The protein below binds the small molecule below.
Small molecule (SMILES): CC(=O)N[C@H]1[C@H](O[C@H]2[C@H](O)[C@@H](NC(C)=O)CO[C@@H]2CO)O[C@H](CO)[C@@H](O)[C@@H]1O

Binding-site contacts:
Ligand atom C5 contacts residue ASN346 of chain 1.B at 3.6 Å.
Ligand atom O5 contacts residue ASN346 of chain 1.B at 2.4 Å (h-bond).
Ligand atom C2 contacts residue ASN335 of chain 1.B at 4.1 Å.
Ligand atom C8 contacts residue LYS337 of chain 1.B at 3.4 Å.
Ligand atom O6 contacts residue ASN346 of chain 1.B at 4.4 Å.
Ligand atom O6 contacts residue ASN335 of chain 1.B at 3.1 Å.
Ligand atom O7 contacts residue GLN328 of chain 1.B at 2.7 Å (h-bond).
Ligand atom C7 contacts residue GLN328 of chain 1.B at 3.6 Å.
Ligand atom C1 contacts residue ASN346 of chain 1.B at 1.4 Å.
Ligand atom C8 contacts residue ASN346 of chain 1.B at 4.5 Å.
Ligand atom C4 contacts residue ASN346 of chain 1.B at 4.1 Å.
Ligand atom C6 contacts residue ASN335 of chain 1.B at 4.4 Å.
Ligand atom C5 contacts residue ASN335 of chain 1.B at 4.4 Å.
Ligand atom C1 contacts residue ASN335 of chain 1.B at 3.8 Å.
Ligand atom C3 contacts residue ASN346 of chain 1.B at 3.7 Å.
Ligand atom C3 contacts residue ASN335 of chain 1.B at 4.4 Å.
Ligand atom C2 contacts residue ASN346 of chain 1.B at 2.3 Å.
Ligand atom C7 contacts residue LYS337 of chain 1.B at 3.7 Å.
Ligand atom C3 contacts residue GLN328 of chain 1.B at 4.0 Å.
Ligand atom O3 contacts residue ASN335 of chain 1.B at 4.1 Å.
Ligand atom O3 contacts residue GLN328 of chain 1.B at 3.2 Å (h-bond).
Ligand atom O7 contacts residue LYS337 of chain 1.B at 3.3 Å.
Ligand atom N2 contacts residue GLN328 of chain 1.B at 4.0 Å.
Ligand atom C2 contacts residue GLN328 of chain 1.B at 3.7 Å.
Ligand atom N2 contacts residue ASN346 of chain 1.B at 2.9 Å (h-bond).
Ligand atom C7 contacts residue ASN346 of chain 1.B at 3.4 Å.
Ligand atom C4 contacts residue ASN335 of chain 1.B at 4.1 Å.
Ligand atom O5 contacts residue ASN335 of chain 1.B at 3.5 Å (h-bond).
Ligand atom O7 contacts residue ASN346 of chain 1.B at 3.5 Å (h-bond).

Sequence of chain 1.B:
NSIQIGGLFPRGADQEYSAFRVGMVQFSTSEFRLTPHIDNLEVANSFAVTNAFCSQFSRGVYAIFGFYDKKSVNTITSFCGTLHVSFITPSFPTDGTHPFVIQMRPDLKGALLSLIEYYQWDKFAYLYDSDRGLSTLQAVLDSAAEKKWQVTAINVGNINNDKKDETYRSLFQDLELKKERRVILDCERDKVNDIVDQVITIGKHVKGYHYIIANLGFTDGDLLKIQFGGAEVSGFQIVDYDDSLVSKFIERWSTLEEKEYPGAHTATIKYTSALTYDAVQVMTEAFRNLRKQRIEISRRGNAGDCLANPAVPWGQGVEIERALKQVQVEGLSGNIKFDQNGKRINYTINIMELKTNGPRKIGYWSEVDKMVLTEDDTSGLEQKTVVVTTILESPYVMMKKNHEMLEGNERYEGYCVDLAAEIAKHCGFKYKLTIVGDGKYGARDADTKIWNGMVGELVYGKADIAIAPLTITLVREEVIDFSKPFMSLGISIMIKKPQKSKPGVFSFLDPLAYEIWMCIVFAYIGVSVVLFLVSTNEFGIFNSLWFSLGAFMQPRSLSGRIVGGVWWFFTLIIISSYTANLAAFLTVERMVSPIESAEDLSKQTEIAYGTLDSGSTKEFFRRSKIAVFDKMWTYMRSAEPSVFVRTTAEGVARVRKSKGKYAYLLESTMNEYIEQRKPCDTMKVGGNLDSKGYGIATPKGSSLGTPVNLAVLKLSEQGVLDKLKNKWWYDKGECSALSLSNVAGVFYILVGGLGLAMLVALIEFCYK